A small-molecule ligand and the protein it binds are described below.
Small molecule (SMILES): CC(=O)N[C@@H]1[C@@H](O)[C@H](O)[C@@H](CO)O[C@H]1O

Binding-site contacts:
Ligand atom C1 contacts residue ASN212 of chain 3.E at 1.4 Å.
Ligand atom O7 contacts residue ASN212 of chain 3.E at 4.5 Å.
Ligand atom N2 contacts residue ASN212 of chain 3.E at 2.9 Å (h-bond).
Ligand atom C3 contacts residue ASN212 of chain 3.E at 3.8 Å.
Ligand atom C1 contacts residue ILE211 of chain 3.E at 4.2 Å (hydrophobic).
Ligand atom C2 contacts residue ASN212 of chain 3.E at 2.4 Å.
Ligand atom O5 contacts residue ASN212 of chain 3.E at 2.4 Å (h-bond).
Ligand atom C5 contacts residue ASN212 of chain 3.E at 3.7 Å.
Ligand atom C4 contacts residue ASN212 of chain 3.E at 4.2 Å.
Ligand atom N2 contacts residue ILE211 of chain 3.E at 4.3 Å.
Ligand atom C7 contacts residue ASN212 of chain 3.E at 3.9 Å.

Sequence of chain 3.E:
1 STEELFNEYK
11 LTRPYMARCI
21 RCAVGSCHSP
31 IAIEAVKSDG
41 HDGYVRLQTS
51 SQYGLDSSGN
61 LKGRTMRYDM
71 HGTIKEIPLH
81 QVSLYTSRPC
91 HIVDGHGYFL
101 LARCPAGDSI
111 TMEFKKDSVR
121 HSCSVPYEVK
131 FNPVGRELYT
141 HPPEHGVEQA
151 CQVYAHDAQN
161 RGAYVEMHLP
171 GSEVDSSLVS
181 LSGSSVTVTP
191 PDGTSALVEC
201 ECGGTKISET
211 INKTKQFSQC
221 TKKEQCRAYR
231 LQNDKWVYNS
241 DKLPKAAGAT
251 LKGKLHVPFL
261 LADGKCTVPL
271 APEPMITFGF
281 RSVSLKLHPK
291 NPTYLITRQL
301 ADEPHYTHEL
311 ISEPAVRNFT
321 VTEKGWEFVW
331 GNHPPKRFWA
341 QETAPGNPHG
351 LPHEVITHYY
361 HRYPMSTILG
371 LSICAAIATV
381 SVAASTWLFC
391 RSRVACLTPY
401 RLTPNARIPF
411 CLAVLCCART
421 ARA